A small-molecule ligand and the protein it binds are described below.
Small molecule (SMILES): CC(=O)N[C@H]1[C@H](O[C@H]2[C@H](O)[C@@H](NC(C)=O)CO[C@@H]2CO)O[C@H](CO)[C@@H](O[C@@H]2O[C@H](CO)[C@@H](O)[C@H](O)[C@@H]2O)[C@@H]1O

Sequence of chain 1.A:
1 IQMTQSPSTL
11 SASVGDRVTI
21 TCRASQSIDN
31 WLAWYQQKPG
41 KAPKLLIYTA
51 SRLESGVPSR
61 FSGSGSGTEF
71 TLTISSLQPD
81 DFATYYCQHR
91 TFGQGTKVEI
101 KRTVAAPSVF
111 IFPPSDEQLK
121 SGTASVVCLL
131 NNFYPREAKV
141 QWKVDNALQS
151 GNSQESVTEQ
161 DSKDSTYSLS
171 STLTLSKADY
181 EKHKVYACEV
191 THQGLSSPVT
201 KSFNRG

Binding-site contacts:
Ligand atom C7 contacts residue LEU128 of chain 1.P at 4.1 Å (hydrophobic).
Ligand atom C5 contacts residue ASN92 of chain 1.P at 3.6 Å.
Ligand atom O7 contacts residue LEU128 of chain 1.P at 3.9 Å.
Ligand atom O4 contacts residue ASP29 of chain 1.A at 4.3 Å.
Ligand atom O7 contacts residue ASN92 of chain 1.P at 3.8 Å.
Ligand atom C7 contacts residue ASP29 of chain 1.A at 3.8 Å.
Ligand atom O6 contacts residue ILE98 of chain 1.P at 4.1 Å.
Ligand atom O7 contacts residue LEU126 of chain 1.P at 4.2 Å.
Ligand atom O3 contacts residue ASP29 of chain 1.A at 3.4 Å (salt-bridge).
Ligand atom C5 contacts residue SER94 of chain 1.P at 3.5 Å.
Ligand atom O5 contacts residue ASN99 of chain 1.P at 3.2 Å (h-bond).
Ligand atom O6 contacts residue ASN99 of chain 1.P at 4.0 Å.
Ligand atom C8 contacts residue THR96 of chain 1.P at 3.8 Å.
Ligand atom C1 contacts residue SER94 of chain 1.P at 3.9 Å.
Ligand atom O5 contacts residue ASN92 of chain 1.P at 2.3 Å (h-bond).
Ligand atom C3 contacts residue ASN92 of chain 1.P at 3.8 Å.
Ligand atom C3 contacts residue ASP29 of chain 1.A at 3.5 Å.
Ligand atom C8 contacts residue ASN92 of chain 1.P at 4.2 Å.
Ligand atom C6 contacts residue ASN99 of chain 1.P at 4.5 Å.
Ligand atom C6 contacts residue THR96 of chain 1.P at 3.3 Å.
Ligand atom O5 contacts residue SER94 of chain 1.P at 3.5 Å (h-bond).
Ligand atom O6 contacts residue THR96 of chain 1.P at 3.4 Å (h-bond).
Ligand atom O7 contacts residue ASP29 of chain 1.A at 3.0 Å (salt-bridge).
Ligand atom C6 contacts residue SER94 of chain 1.P at 3.6 Å.
Ligand atom C1 contacts residue ASN99 of chain 1.P at 3.8 Å.
Ligand atom O6 contacts residue SER27 of chain 1.A at 3.8 Å.
Ligand atom C8 contacts residue LEU128 of chain 1.P at 3.9 Å (hydrophobic).
Ligand atom C1 contacts residue ASN92 of chain 1.P at 1.4 Å.
Ligand atom C5 contacts residue ASN99 of chain 1.P at 4.4 Å.
Ligand atom C7 contacts residue ASN92 of chain 1.P at 3.4 Å.
Ligand atom N2 contacts residue ASN92 of chain 1.P at 2.9 Å (h-bond).
Ligand atom C2 contacts residue ASN92 of chain 1.P at 2.5 Å.
Ligand atom C8 contacts residue GLN90 of chain 1.P at 3.9 Å.
Ligand atom C4 contacts residue ASN92 of chain 1.P at 4.2 Å.
Ligand atom N2 contacts residue ASP29 of chain 1.A at 4.3 Å.
Ligand atom O6 contacts residue GLY97 of chain 1.P at 4.4 Å.

Sequence of chain 1.P:
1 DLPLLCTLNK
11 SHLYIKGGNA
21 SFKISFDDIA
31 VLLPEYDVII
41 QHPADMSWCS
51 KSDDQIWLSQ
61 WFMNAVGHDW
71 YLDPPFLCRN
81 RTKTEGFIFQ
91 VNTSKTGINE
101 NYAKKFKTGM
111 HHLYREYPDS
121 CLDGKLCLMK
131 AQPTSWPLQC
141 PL